Binding-site contacts:
Ligand atom O3 contacts residue ASN295 of chain 1.B at 4.3 Å.
Ligand atom C8 contacts residue MET322 of chain 1.B at 3.8 Å (hydrophobic).
Ligand atom C2 contacts residue ASN295 of chain 1.B at 2.2 Å.
Ligand atom O7 contacts residue THR324 of chain 1.B at 4.1 Å.
Ligand atom C5 contacts residue ASN295 of chain 1.B at 3.7 Å.
Ligand atom C8 contacts residue TYR296 of chain 1.B at 4.2 Å (hydrophobic).
Ligand atom O5 contacts residue ASN295 of chain 1.B at 2.4 Å (h-bond).
Ligand atom C5 contacts residue ILE293 of chain 1.B at 4.3 Å (hydrophobic).
Ligand atom N2 contacts residue ASN295 of chain 1.B at 2.9 Å (h-bond).
Ligand atom O7 contacts residue ASN295 of chain 1.B at 3.4 Å (h-bond).
Ligand atom O5 contacts residue ILE293 of chain 1.B at 3.6 Å.
Ligand atom C4 contacts residue ASN295 of chain 1.B at 4.2 Å.
Ligand atom C8 contacts residue ASN295 of chain 1.B at 4.1 Å.
Ligand atom C7 contacts residue SER323 of chain 1.B at 4.4 Å.
Ligand atom O7 contacts residue SER323 of chain 1.B at 3.4 Å (h-bond).
Ligand atom C1 contacts residue ILE293 of chain 1.B at 4.1 Å (hydrophobic).
Ligand atom C1 contacts residue ASN295 of chain 1.B at 1.4 Å.
Ligand atom C3 contacts residue ASN295 of chain 1.B at 3.6 Å.
Ligand atom C6 contacts residue ILE293 of chain 1.B at 4.3 Å (hydrophobic).
Ligand atom C7 contacts residue ASN295 of chain 1.B at 3.3 Å.

Sequence of chain 1.B:
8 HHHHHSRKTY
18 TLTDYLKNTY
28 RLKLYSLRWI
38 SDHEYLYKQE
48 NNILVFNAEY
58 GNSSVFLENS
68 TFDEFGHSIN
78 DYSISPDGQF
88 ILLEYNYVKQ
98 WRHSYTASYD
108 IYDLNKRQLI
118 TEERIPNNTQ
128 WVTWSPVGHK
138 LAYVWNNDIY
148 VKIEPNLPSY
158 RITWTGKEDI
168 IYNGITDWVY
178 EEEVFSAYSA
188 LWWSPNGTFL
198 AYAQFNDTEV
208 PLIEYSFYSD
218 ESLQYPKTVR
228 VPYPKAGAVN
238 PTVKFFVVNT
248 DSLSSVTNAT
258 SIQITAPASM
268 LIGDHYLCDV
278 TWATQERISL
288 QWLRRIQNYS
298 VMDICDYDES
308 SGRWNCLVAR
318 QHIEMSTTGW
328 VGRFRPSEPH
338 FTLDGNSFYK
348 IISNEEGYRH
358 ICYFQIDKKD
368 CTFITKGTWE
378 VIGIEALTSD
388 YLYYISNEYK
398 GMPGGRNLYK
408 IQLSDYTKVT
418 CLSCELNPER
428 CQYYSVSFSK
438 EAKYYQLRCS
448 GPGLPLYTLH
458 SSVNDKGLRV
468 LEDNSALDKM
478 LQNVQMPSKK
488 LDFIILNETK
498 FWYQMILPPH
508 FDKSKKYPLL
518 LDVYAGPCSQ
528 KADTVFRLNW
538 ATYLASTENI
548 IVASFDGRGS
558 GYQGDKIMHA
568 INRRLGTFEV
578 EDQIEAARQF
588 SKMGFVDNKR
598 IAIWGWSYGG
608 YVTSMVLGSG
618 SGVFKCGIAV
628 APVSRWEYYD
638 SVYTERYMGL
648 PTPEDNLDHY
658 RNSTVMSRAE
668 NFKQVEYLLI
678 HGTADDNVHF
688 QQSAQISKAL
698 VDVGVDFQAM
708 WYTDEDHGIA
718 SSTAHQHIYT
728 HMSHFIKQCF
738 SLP

This protein binds this small molecule.
Small molecule (SMILES): CC(=O)N[C@@H]1[C@@H](O)[C@H](O)[C@@H](CO)O[C@H]1O